A protein and the small-molecule ligand that binds it are described below.
Small molecule (SMILES): CC(C)[C@H](N)C(=O)O

Sequence of chain 1.A:
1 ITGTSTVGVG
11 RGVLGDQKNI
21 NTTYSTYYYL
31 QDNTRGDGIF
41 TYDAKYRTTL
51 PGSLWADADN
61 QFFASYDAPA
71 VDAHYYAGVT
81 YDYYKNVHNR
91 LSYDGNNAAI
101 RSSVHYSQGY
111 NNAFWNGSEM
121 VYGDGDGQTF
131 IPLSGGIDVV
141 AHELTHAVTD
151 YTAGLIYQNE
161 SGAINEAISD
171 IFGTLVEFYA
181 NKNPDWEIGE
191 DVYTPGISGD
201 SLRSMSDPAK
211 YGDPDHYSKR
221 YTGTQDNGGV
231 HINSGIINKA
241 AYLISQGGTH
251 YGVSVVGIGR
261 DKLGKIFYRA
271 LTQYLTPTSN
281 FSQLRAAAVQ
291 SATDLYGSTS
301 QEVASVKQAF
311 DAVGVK

Binding-site contacts:
Ligand atom CG2 contacts residue LYS1 of chain 1.C at 4.3 Å.
Ligand atom O contacts residue LEU202 of chain 1.A at 4.1 Å.
Ligand atom CA contacts residue HIS142 of chain 1.A at 4.2 Å.
Ligand atom CA contacts residue LYS1 of chain 1.C at 2.5 Å.
Ligand atom CB contacts residue VAL139 of chain 1.A at 4.4 Å (hydrophobic).
Ligand atom CG2 contacts residue GLU143 of chain 1.A at 4.3 Å.
Ligand atom O contacts residue GLU166 of chain 1.A at 4.3 Å.
Ligand atom CA contacts residue GLU143 of chain 1.A at 3.4 Å.
Ligand atom CG2 contacts residue HIS142 of chain 1.A at 4.4 Å.
Ligand atom O contacts residue ARG203 of chain 1.A at 3.0 Å (salt-bridge).
Ligand atom CB contacts residue LYS1 of chain 1.C at 3.4 Å.
Ligand atom CG1 contacts residue ASN112 of chain 1.A at 3.6 Å.
Ligand atom O contacts residue HIS231 of chain 1.A at 3.5 Å.
Ligand atom CA contacts residue ALA113 of chain 1.A at 4.2 Å (hydrophobic).
Ligand atom C contacts residue LEU202 of chain 1.A at 4.5 Å (hydrophobic).
Ligand atom CG2 contacts residue ARG203 of chain 1.A at 3.9 Å.
Ligand atom C contacts residue LYS1 of chain 1.C at 1.4 Å.
Ligand atom N contacts residue ASN112 of chain 1.A at 3.1 Å (h-bond).
Ligand atom CG1 contacts residue LYS1 of chain 1.C at 3.2 Å.
Ligand atom CG2 contacts residue LEU202 of chain 1.A at 4.2 Å (hydrophobic).
Ligand atom N contacts residue GLU143 of chain 1.A at 3.0 Å (salt-bridge).
Ligand atom CB contacts residue GLU143 of chain 1.A at 3.5 Å.
Ligand atom O contacts residue LYS1 of chain 1.C at 2.2 Å (salt-bridge).
Ligand atom CG1 contacts residue LEU133 of chain 1.A at 3.9 Å (hydrophobic).
Ligand atom C contacts residue HIS231 of chain 1.A at 4.0 Å.
Ligand atom CA contacts residue ASN112 of chain 1.A at 3.9 Å.
Ligand atom CG1 contacts residue LEU202 of chain 1.A at 3.9 Å (hydrophobic).
Ligand atom C contacts residue ASN112 of chain 1.A at 4.0 Å.
Ligand atom C contacts residue ARG203 of chain 1.A at 4.1 Å.
Ligand atom CB contacts residue ASN112 of chain 1.A at 4.2 Å.
Ligand atom N contacts residue LYS1 of chain 1.C at 2.8 Å (salt-bridge).
Ligand atom CG2 contacts residue VAL139 of chain 1.A at 4.3 Å (hydrophobic).
Ligand atom N contacts residue ALA113 of chain 1.A at 2.9 Å (h-bond).
Ligand atom CG2 contacts residue ILE188 of chain 1.A at 4.4 Å (hydrophobic).